Sequence of chain 1.A:
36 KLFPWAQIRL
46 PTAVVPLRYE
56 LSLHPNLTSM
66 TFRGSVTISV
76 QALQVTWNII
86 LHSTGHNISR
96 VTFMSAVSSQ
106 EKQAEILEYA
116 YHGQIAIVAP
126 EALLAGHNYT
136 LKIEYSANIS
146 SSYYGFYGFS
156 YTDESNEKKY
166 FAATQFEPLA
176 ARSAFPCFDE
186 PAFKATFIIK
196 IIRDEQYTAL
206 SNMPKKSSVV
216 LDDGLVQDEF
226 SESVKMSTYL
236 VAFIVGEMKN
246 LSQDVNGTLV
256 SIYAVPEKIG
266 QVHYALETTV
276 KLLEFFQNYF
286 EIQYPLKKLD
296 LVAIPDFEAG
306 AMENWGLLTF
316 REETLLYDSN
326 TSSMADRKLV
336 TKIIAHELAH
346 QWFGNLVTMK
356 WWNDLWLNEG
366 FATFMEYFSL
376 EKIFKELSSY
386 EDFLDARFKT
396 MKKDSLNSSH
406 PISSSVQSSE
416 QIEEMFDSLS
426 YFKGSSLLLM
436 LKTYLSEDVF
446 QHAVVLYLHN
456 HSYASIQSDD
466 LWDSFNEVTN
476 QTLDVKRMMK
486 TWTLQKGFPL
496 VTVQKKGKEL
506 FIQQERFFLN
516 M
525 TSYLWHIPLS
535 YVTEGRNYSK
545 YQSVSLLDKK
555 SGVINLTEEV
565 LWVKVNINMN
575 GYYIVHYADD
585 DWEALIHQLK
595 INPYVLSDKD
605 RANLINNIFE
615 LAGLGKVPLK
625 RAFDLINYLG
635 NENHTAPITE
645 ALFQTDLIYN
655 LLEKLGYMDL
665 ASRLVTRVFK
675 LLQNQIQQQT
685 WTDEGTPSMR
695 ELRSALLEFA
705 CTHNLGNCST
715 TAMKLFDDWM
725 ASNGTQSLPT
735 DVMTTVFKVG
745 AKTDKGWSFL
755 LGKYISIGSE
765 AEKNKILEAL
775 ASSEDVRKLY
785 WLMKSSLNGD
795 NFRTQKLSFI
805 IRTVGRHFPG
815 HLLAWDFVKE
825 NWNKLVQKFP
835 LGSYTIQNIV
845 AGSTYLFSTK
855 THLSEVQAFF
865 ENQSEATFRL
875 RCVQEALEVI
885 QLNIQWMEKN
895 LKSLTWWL

The protein below binds the small molecule below.
Small molecule (SMILES): CC(=O)N[C@@H]1[C@@H](O)[C@H](O)[C@@H](CO)O[C@H]1O

Binding-site contacts:
Ligand atom C1 contacts residue ASN637 of chain 1.A at 1.4 Å.
Ligand atom C6 contacts residue TYR598 of chain 1.A at 4.2 Å (hydrophobic).
Ligand atom O7 contacts residue ASN637 of chain 1.A at 2.9 Å (h-bond).
Ligand atom O5 contacts residue TYR598 of chain 1.A at 3.6 Å.
Ligand atom N2 contacts residue ASN637 of chain 1.A at 2.8 Å (h-bond).
Ligand atom C8 contacts residue ASN637 of chain 1.A at 4.3 Å.
Ligand atom C3 contacts residue ASN637 of chain 1.A at 3.8 Å.
Ligand atom O5 contacts residue ASN637 of chain 1.A at 2.5 Å (h-bond).
Ligand atom C8 contacts residue MET693 of chain 1.A at 3.8 Å (hydrophobic).
Ligand atom C5 contacts residue TYR598 of chain 1.A at 3.9 Å (hydrophobic).
Ligand atom C4 contacts residue ASN637 of chain 1.A at 4.2 Å.
Ligand atom C5 contacts residue ASN637 of chain 1.A at 3.8 Å.
Ligand atom C1 contacts residue TYR598 of chain 1.A at 3.9 Å (hydrophobic).
Ligand atom O6 contacts residue TYR598 of chain 1.A at 3.0 Å.
Ligand atom C7 contacts residue ASN637 of chain 1.A at 3.1 Å.
Ligand atom C2 contacts residue ASN637 of chain 1.A at 2.4 Å.